Binding-site contacts:
Ligand atom O5 contacts residue ASN635 of chain 1.C at 2.4 Å (h-bond).
Ligand atom C2 contacts residue ASN635 of chain 1.C at 2.5 Å.
Ligand atom C3 contacts residue ASN635 of chain 1.C at 3.8 Å.
Ligand atom O7 contacts residue ASN635 of chain 1.C at 3.4 Å (h-bond).
Ligand atom C4 contacts residue ASN635 of chain 1.C at 4.3 Å.
Ligand atom C7 contacts residue ASN635 of chain 1.C at 3.3 Å.
Ligand atom N2 contacts residue ASN635 of chain 1.C at 2.9 Å (h-bond).
Ligand atom C5 contacts residue ASN635 of chain 1.C at 3.8 Å.
Ligand atom C8 contacts residue ASN635 of chain 1.C at 4.4 Å.
Ligand atom C1 contacts residue ASN635 of chain 1.C at 1.5 Å.

Sequence of chain 1.C:
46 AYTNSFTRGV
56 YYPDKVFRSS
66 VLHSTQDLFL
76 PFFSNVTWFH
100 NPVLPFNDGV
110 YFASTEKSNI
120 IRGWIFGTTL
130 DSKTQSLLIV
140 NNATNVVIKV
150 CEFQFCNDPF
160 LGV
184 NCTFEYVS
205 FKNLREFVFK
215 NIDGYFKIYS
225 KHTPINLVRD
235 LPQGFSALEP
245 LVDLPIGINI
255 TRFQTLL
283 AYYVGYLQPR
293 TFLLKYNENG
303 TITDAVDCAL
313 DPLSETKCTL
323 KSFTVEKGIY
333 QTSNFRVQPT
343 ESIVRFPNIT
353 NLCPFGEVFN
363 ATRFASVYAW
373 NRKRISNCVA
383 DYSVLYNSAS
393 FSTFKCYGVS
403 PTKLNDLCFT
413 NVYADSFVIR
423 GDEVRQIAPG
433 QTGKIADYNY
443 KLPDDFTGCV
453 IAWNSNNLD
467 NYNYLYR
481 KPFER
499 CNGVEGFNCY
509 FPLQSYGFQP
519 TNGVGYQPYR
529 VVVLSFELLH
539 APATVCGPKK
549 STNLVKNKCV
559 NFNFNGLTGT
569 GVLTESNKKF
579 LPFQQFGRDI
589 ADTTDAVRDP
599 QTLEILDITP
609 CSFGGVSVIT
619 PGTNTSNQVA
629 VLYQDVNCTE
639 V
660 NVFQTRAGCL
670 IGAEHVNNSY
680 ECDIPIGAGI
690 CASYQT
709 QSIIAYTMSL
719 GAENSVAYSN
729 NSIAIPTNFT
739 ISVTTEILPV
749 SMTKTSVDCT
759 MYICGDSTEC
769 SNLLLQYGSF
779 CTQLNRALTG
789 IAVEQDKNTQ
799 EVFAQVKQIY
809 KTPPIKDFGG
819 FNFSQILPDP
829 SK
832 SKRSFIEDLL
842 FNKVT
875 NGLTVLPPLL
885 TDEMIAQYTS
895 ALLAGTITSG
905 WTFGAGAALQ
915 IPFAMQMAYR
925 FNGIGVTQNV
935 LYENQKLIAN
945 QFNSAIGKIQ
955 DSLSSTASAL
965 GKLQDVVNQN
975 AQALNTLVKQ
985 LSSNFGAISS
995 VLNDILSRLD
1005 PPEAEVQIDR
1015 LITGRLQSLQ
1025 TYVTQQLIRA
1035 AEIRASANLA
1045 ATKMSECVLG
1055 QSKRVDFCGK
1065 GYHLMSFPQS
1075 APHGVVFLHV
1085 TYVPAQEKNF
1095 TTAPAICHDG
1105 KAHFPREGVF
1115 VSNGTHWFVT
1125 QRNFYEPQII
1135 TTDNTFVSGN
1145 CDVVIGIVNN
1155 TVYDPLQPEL

The protein below binds the small molecule below.
Small molecule (SMILES): CC(=O)N[C@@H]1[C@@H](O)[C@H](O)[C@@H](CO)O[C@H]1O